Binding-site contacts:
Ligand atom N2 contacts residue GLU89 of chain 1.A at 3.5 Å (salt-bridge).
Ligand atom C7 contacts residue GLU89 of chain 1.A at 4.2 Å.
Ligand atom N2 contacts residue ASN90 of chain 1.A at 2.8 Å (h-bond).
Ligand atom O7 contacts residue GLY8 of chain 1.B at 3.2 Å (h-bond).
Ligand atom C1 contacts residue GLU89 of chain 1.A at 4.3 Å.
Ligand atom C2 contacts residue GLU89 of chain 1.A at 4.1 Å.
Ligand atom C3 contacts residue ASN90 of chain 1.A at 3.9 Å.
Ligand atom C2 contacts residue ASN90 of chain 1.A at 2.5 Å.
Ligand atom O7 contacts residue ASN90 of chain 1.A at 3.9 Å.
Ligand atom C7 contacts residue SER9 of chain 1.B at 4.2 Å.
Ligand atom C7 contacts residue GLY8 of chain 1.B at 3.7 Å.
Ligand atom O7 contacts residue THR10 of chain 1.B at 4.5 Å.
Ligand atom C3 contacts residue GLU89 of chain 1.A at 4.1 Å.
Ligand atom C4 contacts residue ASN90 of chain 1.A at 4.3 Å.
Ligand atom O7 contacts residue SER9 of chain 1.B at 3.5 Å.
Ligand atom O5 contacts residue ASN90 of chain 1.A at 2.5 Å (h-bond).
Ligand atom C8 contacts residue SER9 of chain 1.B at 3.6 Å.
Ligand atom C5 contacts residue ASN90 of chain 1.A at 3.8 Å.
Ligand atom C8 contacts residue GLY8 of chain 1.B at 3.8 Å.
Ligand atom C8 contacts residue GLU89 of chain 1.A at 3.7 Å.
Ligand atom C7 contacts residue ASN90 of chain 1.A at 3.5 Å.
Ligand atom C1 contacts residue ASN90 of chain 1.A at 1.5 Å.

Sequence of chain 1.A:
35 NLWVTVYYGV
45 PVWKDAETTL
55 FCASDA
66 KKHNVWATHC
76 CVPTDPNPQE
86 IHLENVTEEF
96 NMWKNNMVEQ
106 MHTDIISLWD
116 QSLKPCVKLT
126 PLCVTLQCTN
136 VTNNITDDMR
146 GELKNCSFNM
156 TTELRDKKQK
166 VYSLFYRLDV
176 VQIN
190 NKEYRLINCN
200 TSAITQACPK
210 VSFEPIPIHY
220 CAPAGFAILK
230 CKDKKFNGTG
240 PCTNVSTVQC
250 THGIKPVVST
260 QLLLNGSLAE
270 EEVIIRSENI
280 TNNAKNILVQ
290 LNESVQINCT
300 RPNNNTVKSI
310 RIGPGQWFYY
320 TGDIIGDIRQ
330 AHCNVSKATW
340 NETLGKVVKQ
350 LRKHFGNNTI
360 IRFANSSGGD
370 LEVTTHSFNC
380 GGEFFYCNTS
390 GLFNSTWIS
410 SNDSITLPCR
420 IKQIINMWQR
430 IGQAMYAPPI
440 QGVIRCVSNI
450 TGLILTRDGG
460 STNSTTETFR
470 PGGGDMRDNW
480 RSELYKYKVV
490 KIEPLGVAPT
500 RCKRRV

This small molecule binds to this protein.
Small molecule (SMILES): CC(=O)N[C@@H]1[C@@H](O)[C@H](O)[C@@H](CO)O[C@H]1O

Sequence of chain 1.B:
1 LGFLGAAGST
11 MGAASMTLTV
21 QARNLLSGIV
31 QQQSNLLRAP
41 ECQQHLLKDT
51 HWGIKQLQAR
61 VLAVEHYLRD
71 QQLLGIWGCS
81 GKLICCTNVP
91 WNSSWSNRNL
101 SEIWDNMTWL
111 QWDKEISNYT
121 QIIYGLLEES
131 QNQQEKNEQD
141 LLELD